Binding-site contacts:
Ligand atom O2 contacts residue ARG117 of chain 1.A at 3.0 Å (salt-bridge).
Ligand atom C2 contacts residue ARG117 of chain 1.A at 3.6 Å.
Ligand atom O6 contacts residue ILE277 of chain 1.A at 3.1 Å.
Ligand atom C5 contacts residue SER291 of chain 1.A at 3.7 Å.
Ligand atom N2 contacts residue ASN289 of chain 1.A at 3.0 Å (h-bond).
Ligand atom C1 contacts residue ASN289 of chain 1.A at 1.4 Å.
Ligand atom O5 contacts residue ASN289 of chain 1.A at 2.2 Å (h-bond).
Ligand atom O5 contacts residue SER291 of chain 1.A at 3.7 Å.
Ligand atom C4 contacts residue ASN289 of chain 1.A at 4.2 Å.
Ligand atom O4 contacts residue GLU109 of chain 1.A at 3.9 Å.
Ligand atom C5 contacts residue ILE277 of chain 1.A at 4.3 Å (hydrophobic).
Ligand atom C5 contacts residue ASN289 of chain 1.A at 3.6 Å.
Ligand atom O7 contacts residue ASN289 of chain 1.A at 3.6 Å.
Ligand atom O5 contacts residue ILE277 of chain 1.A at 3.8 Å.
Ligand atom C1 contacts residue SER291 of chain 1.A at 3.8 Å.
Ligand atom C6 contacts residue SER291 of chain 1.A at 4.0 Å.
Ligand atom C7 contacts residue ASN289 of chain 1.A at 3.5 Å.
Ligand atom C1 contacts residue HIS114 of chain 1.A at 4.3 Å.
Ligand atom C6 contacts residue ILE277 of chain 1.A at 3.6 Å (hydrophobic).
Ligand atom O5 contacts residue ARG117 of chain 1.A at 3.3 Å (salt-bridge).
Ligand atom O3 contacts residue ARG117 of chain 1.A at 4.0 Å.
Ligand atom C7 contacts residue LEU283 of chain 1.A at 4.2 Å (hydrophobic).
Ligand atom C8 contacts residue TYR352 of chain 1.A at 4.0 Å (hydrophobic).
Ligand atom C8 contacts residue ILE292 of chain 1.A at 4.3 Å (hydrophobic).
Ligand atom O7 contacts residue VAL113 of chain 1.A at 4.1 Å.
Ligand atom O6 contacts residue SER291 of chain 1.A at 3.9 Å.
Ligand atom C8 contacts residue LEU283 of chain 1.A at 3.6 Å (hydrophobic).
Ligand atom O6 contacts residue ILE292 of chain 1.A at 3.4 Å.
Ligand atom O7 contacts residue GLU109 of chain 1.A at 4.2 Å.
Ligand atom C2 contacts residue ASN289 of chain 1.A at 2.4 Å.
Ligand atom O5 contacts residue HIS114 of chain 1.A at 4.4 Å.
Ligand atom C6 contacts residue HIS114 of chain 1.A at 4.0 Å.
Ligand atom C2 contacts residue VAL113 of chain 1.A at 4.3 Å (hydrophobic).
Ligand atom C3 contacts residue ASN289 of chain 1.A at 3.8 Å.
Ligand atom O3 contacts residue VAL113 of chain 1.A at 3.5 Å.
Ligand atom O6 contacts residue HIS114 of chain 1.A at 3.6 Å.
Ligand atom O7 contacts residue LEU283 of chain 1.A at 4.0 Å.
Ligand atom C3 contacts residue GLU109 of chain 1.A at 4.4 Å.
Ligand atom C6 contacts residue VAL113 of chain 1.A at 3.9 Å (hydrophobic).
Ligand atom C1 contacts residue ARG117 of chain 1.A at 3.0 Å.

Sequence of chain 1.A:
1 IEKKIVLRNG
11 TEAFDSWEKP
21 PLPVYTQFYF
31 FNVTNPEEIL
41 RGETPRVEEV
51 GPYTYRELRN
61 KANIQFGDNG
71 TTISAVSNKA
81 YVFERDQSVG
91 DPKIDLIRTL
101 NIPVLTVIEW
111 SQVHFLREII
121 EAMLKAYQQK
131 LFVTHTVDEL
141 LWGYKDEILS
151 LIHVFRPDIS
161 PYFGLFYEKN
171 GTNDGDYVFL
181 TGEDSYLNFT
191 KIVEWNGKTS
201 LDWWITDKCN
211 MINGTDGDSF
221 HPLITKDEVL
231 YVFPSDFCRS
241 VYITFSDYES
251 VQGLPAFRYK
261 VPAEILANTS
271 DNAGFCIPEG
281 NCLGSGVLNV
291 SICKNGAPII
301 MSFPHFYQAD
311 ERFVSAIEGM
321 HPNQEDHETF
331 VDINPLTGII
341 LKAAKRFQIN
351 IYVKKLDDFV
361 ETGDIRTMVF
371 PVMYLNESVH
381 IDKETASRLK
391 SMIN

The protein below binds the small molecule below.
Small molecule (SMILES): CC(=O)N[C@H]1[C@H](O[C@H]2[C@H](O)[C@@H](NC(C)=O)CO[C@@H]2CO)O[C@H](CO)[C@@H](O[C@@H]2O[C@H](CO[C@H]3O[C@H](CO[C@H]4O[C@H](CO)[C@@H](O)[C@H](O)[C@@H]4O[C@H]4O[C@H](CO)[C@@H](O)[C@H](O)[C@@H]4O)[C@@H](O)[C@H](O[C@H]4O[C@H](CO)[C@@H](O)[C@H](O)[C@@H]4O[C@H]4O[C@H](CO)[C@@H](O)[C@H](O)[C@@H]4O)[C@@H]3O)[C@@H](O)[C@H](O[C@H]3O[C@H](CO)[C@@H](O)[C@H](O)[C@@H]3O)[C@@H]2O)[C@@H]1O